Sequence of chain 1.B:
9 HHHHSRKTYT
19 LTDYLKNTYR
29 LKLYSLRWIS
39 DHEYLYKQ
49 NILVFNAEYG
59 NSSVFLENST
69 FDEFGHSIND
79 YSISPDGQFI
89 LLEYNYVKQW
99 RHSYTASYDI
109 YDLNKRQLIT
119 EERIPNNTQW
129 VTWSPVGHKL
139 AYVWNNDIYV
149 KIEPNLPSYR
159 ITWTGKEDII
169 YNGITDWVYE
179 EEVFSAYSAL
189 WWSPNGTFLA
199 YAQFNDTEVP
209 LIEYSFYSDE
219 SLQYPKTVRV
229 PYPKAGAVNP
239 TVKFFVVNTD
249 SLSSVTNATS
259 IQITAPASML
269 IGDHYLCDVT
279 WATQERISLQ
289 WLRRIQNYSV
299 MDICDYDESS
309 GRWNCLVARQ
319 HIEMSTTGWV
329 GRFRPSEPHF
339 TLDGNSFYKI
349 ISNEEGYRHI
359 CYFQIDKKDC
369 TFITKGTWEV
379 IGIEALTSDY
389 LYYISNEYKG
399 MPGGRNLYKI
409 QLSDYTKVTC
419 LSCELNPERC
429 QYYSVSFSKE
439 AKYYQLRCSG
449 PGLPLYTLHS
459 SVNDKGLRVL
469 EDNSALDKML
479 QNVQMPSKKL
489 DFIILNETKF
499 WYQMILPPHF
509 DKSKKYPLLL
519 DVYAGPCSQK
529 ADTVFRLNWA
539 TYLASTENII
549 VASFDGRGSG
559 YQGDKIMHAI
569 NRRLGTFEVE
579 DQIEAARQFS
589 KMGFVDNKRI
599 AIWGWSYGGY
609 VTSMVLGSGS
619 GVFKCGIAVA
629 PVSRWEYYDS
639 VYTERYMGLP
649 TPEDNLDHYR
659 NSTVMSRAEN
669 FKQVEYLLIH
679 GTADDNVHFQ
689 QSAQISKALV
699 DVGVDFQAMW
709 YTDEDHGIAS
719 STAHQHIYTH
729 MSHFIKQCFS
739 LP

Binding-site contacts:
Ligand atom N2 contacts residue ASN203 of chain 1.B at 3.0 Å (h-bond).
Ligand atom C5 contacts residue THR205 of chain 1.B at 3.7 Å.
Ligand atom C1 contacts residue ASN203 of chain 1.B at 1.4 Å.
Ligand atom C1 contacts residue ILE168 of chain 1.B at 4.4 Å (hydrophobic).
Ligand atom C7 contacts residue ASN203 of chain 1.B at 3.5 Å.
Ligand atom C3 contacts residue ASN203 of chain 1.B at 3.9 Å.
Ligand atom O7 contacts residue ASN203 of chain 1.B at 3.3 Å (h-bond).
Ligand atom C8 contacts residue ILE168 of chain 1.B at 4.1 Å (hydrophobic).
Ligand atom O7 contacts residue GLN201 of chain 1.B at 4.2 Å.
Ligand atom O5 contacts residue THR205 of chain 1.B at 3.9 Å.
Ligand atom C6 contacts residue THR205 of chain 1.B at 4.4 Å.
Ligand atom O7 contacts residue ILE168 of chain 1.B at 4.1 Å.
Ligand atom C6 contacts residue GLU206 of chain 1.B at 4.3 Å.
Ligand atom C4 contacts residue ASN203 of chain 1.B at 4.3 Å.
Ligand atom N2 contacts residue ILE168 of chain 1.B at 3.7 Å.
Ligand atom O6 contacts residue GLU206 of chain 1.B at 3.9 Å.
Ligand atom C2 contacts residue THR205 of chain 1.B at 4.5 Å.
Ligand atom O7 contacts residue GLU206 of chain 1.B at 4.4 Å.
Ligand atom C1 contacts residue THR205 of chain 1.B at 3.6 Å.
Ligand atom C7 contacts residue ILE168 of chain 1.B at 3.8 Å (hydrophobic).
Ligand atom O6 contacts residue ASN203 of chain 1.B at 4.5 Å.
Ligand atom C5 contacts residue ASN203 of chain 1.B at 3.6 Å.
Ligand atom O6 contacts residue THR205 of chain 1.B at 4.4 Å.
Ligand atom C2 contacts residue ASN203 of chain 1.B at 2.5 Å.
Ligand atom O5 contacts residue ASN203 of chain 1.B at 2.3 Å (h-bond).

This small molecule binds to this protein.
Small molecule (SMILES): CC(=O)N[C@H]1[C@H](O[C@H]2[C@H](O)[C@@H](NC(C)=O)CO[C@@H]2CO)O[C@H](CO)[C@@H](O)[C@@H]1O